Sequence of chain 1.B:
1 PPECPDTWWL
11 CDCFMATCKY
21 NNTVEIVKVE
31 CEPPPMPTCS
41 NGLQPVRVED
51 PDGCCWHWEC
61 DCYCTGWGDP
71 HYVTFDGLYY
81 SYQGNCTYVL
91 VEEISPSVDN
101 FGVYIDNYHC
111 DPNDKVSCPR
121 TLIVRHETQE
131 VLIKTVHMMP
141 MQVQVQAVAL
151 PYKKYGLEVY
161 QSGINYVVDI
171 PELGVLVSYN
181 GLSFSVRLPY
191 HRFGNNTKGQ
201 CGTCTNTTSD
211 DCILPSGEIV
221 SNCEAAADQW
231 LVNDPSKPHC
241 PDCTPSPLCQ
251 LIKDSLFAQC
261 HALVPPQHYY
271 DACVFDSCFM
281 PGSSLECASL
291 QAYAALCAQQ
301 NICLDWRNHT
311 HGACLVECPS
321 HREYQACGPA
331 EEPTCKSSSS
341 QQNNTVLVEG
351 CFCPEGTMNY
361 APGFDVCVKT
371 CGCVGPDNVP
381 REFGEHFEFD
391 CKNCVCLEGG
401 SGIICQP

This small molecule binds to this protein.
Small molecule (SMILES): CC(=O)N[C@@H]1[C@@H](O)[C@H](O)[C@@H](CO)O[C@H]1O

Binding-site contacts:
Ligand atom C6 contacts residue ASN195 of chain 1.B at 3.3 Å.
Ligand atom C4 contacts residue ASN195 of chain 1.B at 4.2 Å.
Ligand atom C1 contacts residue ASN195 of chain 1.B at 4.1 Å.
Ligand atom C5 contacts residue ASN195 of chain 1.B at 3.7 Å.
Ligand atom O5 contacts residue ASN195 of chain 1.B at 3.0 Å (h-bond).
Ligand atom O6 contacts residue ASN195 of chain 1.B at 3.9 Å.